A protein and the small-molecule ligand that binds it are described below.
Small molecule (SMILES): CCC(CO)(CO)CO

Binding-site contacts:
Ligand atom O contacts residue MET61 of chain 1.A at 4.1 Å.
Ligand atom O2 contacts residue ARG46 of chain 1.A at 3.9 Å.
Ligand atom O1 contacts residue MET61 of chain 1.A at 4.4 Å.
Ligand atom C contacts residue GLU43 of chain 1.A at 4.1 Å.
Ligand atom O2 contacts residue PHE45 of chain 1.A at 4.1 Å.
Ligand atom C4 contacts residue ARG147 of chain 1.A at 4.2 Å.
Ligand atom C5 contacts residue GLU43 of chain 1.A at 3.8 Å.
Ligand atom C4 contacts residue ARG46 of chain 1.A at 3.5 Å.
Ligand atom C1 contacts residue GLU43 of chain 1.A at 4.1 Å.
Ligand atom O1 contacts residue ASP58 of chain 1.A at 2.9 Å (salt-bridge).
Ligand atom O1 contacts residue CYS57 of chain 1.A at 3.6 Å (h-bond).
Ligand atom C4 contacts residue ASP58 of chain 1.A at 3.4 Å.
Ligand atom C contacts residue LEU41 of chain 1.A at 3.8 Å (hydrophobic).
Ligand atom C4 contacts residue MET61 of chain 1.A at 3.9 Å (hydrophobic).
Ligand atom O2 contacts residue GLU43 of chain 1.A at 2.6 Å (salt-bridge).
Ligand atom O2 contacts residue ARG147 of chain 1.A at 4.2 Å.
Ligand atom O contacts residue ASN60 of chain 1.A at 3.8 Å.
Ligand atom O1 contacts residue ARG46 of chain 1.A at 4.1 Å.
Ligand atom C1 contacts residue LEU41 of chain 1.A at 3.8 Å (hydrophobic).
Ligand atom O1 contacts residue ARG147 of chain 1.A at 3.5 Å (salt-bridge).

Sequence of chain 1.A:
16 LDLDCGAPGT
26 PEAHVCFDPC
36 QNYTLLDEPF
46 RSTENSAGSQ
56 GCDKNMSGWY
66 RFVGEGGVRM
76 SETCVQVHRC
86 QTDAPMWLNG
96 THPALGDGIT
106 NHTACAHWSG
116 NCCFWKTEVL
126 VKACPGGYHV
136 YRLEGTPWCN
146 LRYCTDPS